Binding-site contacts:
Ligand atom C6 contacts residue VAL216 of chain 1.A at 3.7 Å (hydrophobic).
Ligand atom N2 contacts residue CYS222 of chain 1.A at 3.7 Å.
Ligand atom C3 contacts residue SER198 of chain 1.A at 3.6 Å.
Ligand atom O3 contacts residue ARG220 of chain 1.A at 2.9 Å (salt-bridge).
Ligand atom C1 contacts residue GLN195 of chain 1.A at 3.7 Å.
Ligand atom C10 contacts residue GLN195 of chain 1.A at 3.7 Å.
Ligand atom O2 contacts residue CYS222 of chain 1.A at 3.5 Å (h-bond).
Ligand atom C9 contacts residue CYS222 of chain 1.A at 3.8 Å (hydrophobic).
Ligand atom C12 contacts residue GLY221 of chain 1.A at 3.3 Å.
Ligand atom N3 contacts residue ASP192 of chain 1.A at 2.9 Å (salt-bridge).
Ligand atom N3 contacts residue GLY229 of chain 1.A at 3.2 Å.
Ligand atom O1 contacts residue GLN195 of chain 1.A at 3.3 Å.
Ligand atom C14 contacts residue ASP192 of chain 1.A at 3.4 Å.
Ligand atom C12 contacts residue GLY219 of chain 1.A at 3.3 Å.
Ligand atom O3 contacts residue GLY221 of chain 1.A at 3.2 Å (h-bond).
Ligand atom C3 contacts residue SO41 of chain 1.D at 3.4 Å.
Ligand atom C14 contacts residue SER193 of chain 1.A at 3.2 Å.
Ligand atom C7 contacts residue TRP218 of chain 1.A at 3.5 Å (hydrophobic).
Ligand atom N2 contacts residue ASP192 of chain 1.A at 2.8 Å (salt-bridge).
Ligand atom C9 contacts residue CYS194 of chain 1.A at 3.9 Å (hydrophobic).
Ligand atom C6 contacts residue TRP218 of chain 1.A at 3.5 Å (hydrophobic).
Ligand atom C13 contacts residue GLY221 of chain 1.A at 3.9 Å.
Ligand atom C9 contacts residue GLY221 of chain 1.A at 3.4 Å.
Ligand atom C7 contacts residue SER193 of chain 1.A at 3.9 Å.
Ligand atom C10 contacts residue CYS194 of chain 1.A at 3.9 Å (hydrophobic).
Ligand atom C4 contacts residue SER217 of chain 1.A at 3.9 Å.
Ligand atom C8 contacts residue SER193 of chain 1.A at 3.8 Å.
Ligand atom N2 contacts residue SER193 of chain 1.A at 3.6 Å.
Ligand atom C14 contacts residue GLY229 of chain 1.A at 3.9 Å.
Ligand atom C4 contacts residue SO41 of chain 1.D at 3.6 Å.
Ligand atom N2 contacts residue GLY221 of chain 1.A at 2.9 Å (h-bond).
Ligand atom O2 contacts residue GLY221 of chain 1.A at 3.9 Å.
Ligand atom C1 contacts residue SO41 of chain 1.D at 3.8 Å.
Ligand atom C6 contacts residue SER217 of chain 1.A at 3.9 Å.
Ligand atom C11 contacts residue GLN195 of chain 1.A at 3.5 Å.
Ligand atom C4 contacts residue SER198 of chain 1.A at 3.0 Å.
Ligand atom O2 contacts residue GLN195 of chain 1.A at 3.8 Å.
Ligand atom C7 contacts residue GLY219 of chain 1.A at 3.9 Å.
Ligand atom C2 contacts residue GLN195 of chain 1.A at 3.5 Å.
Ligand atom N3 contacts residue SER193 of chain 1.A at 2.8 Å (h-bond).

This protein binds this small molecule.
Small molecule (SMILES): [H]/N=C(\N)c1ccc2ccc(OC)c(OCC(N)=O)c2c1

Sequence of chain 1.A:
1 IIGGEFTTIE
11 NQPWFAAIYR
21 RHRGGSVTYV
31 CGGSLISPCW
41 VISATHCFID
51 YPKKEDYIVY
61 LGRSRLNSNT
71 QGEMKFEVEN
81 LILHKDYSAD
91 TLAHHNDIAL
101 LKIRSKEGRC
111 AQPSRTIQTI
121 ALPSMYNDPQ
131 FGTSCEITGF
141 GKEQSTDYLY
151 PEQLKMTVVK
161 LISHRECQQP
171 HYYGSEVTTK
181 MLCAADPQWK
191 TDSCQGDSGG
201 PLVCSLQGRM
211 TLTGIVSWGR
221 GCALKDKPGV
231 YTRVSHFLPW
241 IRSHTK